Sequence of chain 9.E:
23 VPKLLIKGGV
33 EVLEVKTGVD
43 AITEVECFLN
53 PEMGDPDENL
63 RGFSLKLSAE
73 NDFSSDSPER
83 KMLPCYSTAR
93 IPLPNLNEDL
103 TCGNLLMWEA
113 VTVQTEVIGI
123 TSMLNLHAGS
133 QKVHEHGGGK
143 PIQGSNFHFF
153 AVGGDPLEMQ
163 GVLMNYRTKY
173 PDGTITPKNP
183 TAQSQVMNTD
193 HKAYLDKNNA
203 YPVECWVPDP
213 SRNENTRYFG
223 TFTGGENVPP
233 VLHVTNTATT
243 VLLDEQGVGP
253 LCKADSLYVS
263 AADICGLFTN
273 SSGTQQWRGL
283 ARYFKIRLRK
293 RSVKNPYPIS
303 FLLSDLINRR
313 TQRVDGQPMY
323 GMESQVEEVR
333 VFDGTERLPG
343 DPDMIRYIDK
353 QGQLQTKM

Binding-site contacts:
Ligand atom O1A contacts residue LYS68 of chain 9.E at 3.8 Å.
Ligand atom C10 contacts residue ASN272 of chain 9.E at 3.9 Å.
Ligand atom C10 contacts residue LEU62 of chain 9.E at 3.1 Å (hydrophobic).
Ligand atom O10 contacts residue PHE75 of chain 9.A at 3.9 Å.
Ligand atom C1 contacts residue LYS68 of chain 9.E at 3.8 Å.
Ligand atom O9 contacts residue LEU67 of chain 9.E at 3.1 Å.
Ligand atom O9 contacts residue GLN278 of chain 9.E at 4.0 Å.
Ligand atom O1B contacts residue LYS68 of chain 9.E at 3.1 Å.
Ligand atom C9 contacts residue LYS68 of chain 9.E at 3.8 Å.
Ligand atom O8 contacts residue GLN278 of chain 9.E at 3.5 Å (h-bond).
Ligand atom C7 contacts residue GLN278 of chain 9.E at 3.9 Å.
Ligand atom C11 contacts residue PHE270 of chain 9.E at 3.9 Å (hydrophobic).
Ligand atom C11 contacts residue HIS138 of chain 9.D at 3.5 Å.
Ligand atom N5 contacts residue LEU62 of chain 9.E at 3.9 Å.
Ligand atom O9 contacts residue LYS68 of chain 9.E at 2.9 Å (salt-bridge).
Ligand atom O10 contacts residue LEU62 of chain 9.E at 2.8 Å.
Ligand atom O8 contacts residue LYS68 of chain 9.E at 3.3 Å.
Ligand atom C11 contacts residue ASN272 of chain 9.E at 3.5 Å.
Ligand atom C10 contacts residue GLN278 of chain 9.E at 4.0 Å.
Ligand atom N5 contacts residue ASN272 of chain 9.E at 3.2 Å (h-bond).
Ligand atom C6 contacts residue LYS68 of chain 9.E at 4.0 Å.
Ligand atom C11 contacts residue LEU62 of chain 9.E at 3.5 Å (hydrophobic).
Ligand atom C8 contacts residue GLN278 of chain 9.E at 3.7 Å.
Ligand atom O8 contacts residue ASN272 of chain 9.E at 3.5 Å (h-bond).
Ligand atom O1B contacts residue THR276 of chain 9.E at 3.4 Å (h-bond).
Ligand atom O1B contacts residue SER274 of chain 9.E at 3.3 Å (h-bond).
Ligand atom N5 contacts residue GLN278 of chain 9.E at 3.7 Å.
Ligand atom C6 contacts residue ASN272 of chain 9.E at 3.7 Å.
Ligand atom O1A contacts residue THR276 of chain 9.E at 2.6 Å (h-bond).
Ligand atom C11 contacts residue PHE75 of chain 9.A at 3.5 Å (hydrophobic).
Ligand atom O1A contacts residue ASN272 of chain 9.E at 3.6 Å.
Ligand atom C11 contacts residue GLN278 of chain 9.E at 3.5 Å.
Ligand atom C9 contacts residue LEU67 of chain 9.E at 4.0 Å (hydrophobic).
Ligand atom C11 contacts residue PHE65 of chain 9.E at 3.7 Å (hydrophobic).
Ligand atom C11 contacts residue THR276 of chain 9.E at 3.4 Å.
Ligand atom C9 contacts residue GLN278 of chain 9.E at 3.3 Å.
Ligand atom O8 contacts residue THR276 of chain 9.E at 4.0 Å.
Ligand atom C7 contacts residue LEU62 of chain 9.E at 3.8 Å (hydrophobic).
Ligand atom O7 contacts residue LEU62 of chain 9.E at 3.3 Å.
Ligand atom C1 contacts residue THR276 of chain 9.E at 3.3 Å.

Sequence of chain 9.D:
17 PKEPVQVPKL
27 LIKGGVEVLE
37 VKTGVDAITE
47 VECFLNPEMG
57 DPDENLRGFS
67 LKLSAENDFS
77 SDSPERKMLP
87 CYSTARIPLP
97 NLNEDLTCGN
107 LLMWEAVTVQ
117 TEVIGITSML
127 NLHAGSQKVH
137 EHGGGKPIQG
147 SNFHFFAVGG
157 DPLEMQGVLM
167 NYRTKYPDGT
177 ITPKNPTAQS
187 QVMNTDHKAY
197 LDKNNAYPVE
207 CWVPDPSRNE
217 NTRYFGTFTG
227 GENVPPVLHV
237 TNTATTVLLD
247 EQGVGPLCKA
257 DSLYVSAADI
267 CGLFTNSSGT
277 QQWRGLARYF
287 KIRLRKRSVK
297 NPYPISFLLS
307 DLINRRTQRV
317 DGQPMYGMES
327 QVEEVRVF

The small molecule below binds the protein below.
Small molecule (SMILES): CC(=O)N[C@H]1[C@H]([C@H](O)[C@H](O)CO)O[C@@](O[C@H](CO)[C@@H](O)[C@@H]2O[C@@H](C(=O)O)C[C@H](O)[C@H]2NC(C)=O)(C(=O)O)C[C@@H]1O

Sequence of chain 9.A:
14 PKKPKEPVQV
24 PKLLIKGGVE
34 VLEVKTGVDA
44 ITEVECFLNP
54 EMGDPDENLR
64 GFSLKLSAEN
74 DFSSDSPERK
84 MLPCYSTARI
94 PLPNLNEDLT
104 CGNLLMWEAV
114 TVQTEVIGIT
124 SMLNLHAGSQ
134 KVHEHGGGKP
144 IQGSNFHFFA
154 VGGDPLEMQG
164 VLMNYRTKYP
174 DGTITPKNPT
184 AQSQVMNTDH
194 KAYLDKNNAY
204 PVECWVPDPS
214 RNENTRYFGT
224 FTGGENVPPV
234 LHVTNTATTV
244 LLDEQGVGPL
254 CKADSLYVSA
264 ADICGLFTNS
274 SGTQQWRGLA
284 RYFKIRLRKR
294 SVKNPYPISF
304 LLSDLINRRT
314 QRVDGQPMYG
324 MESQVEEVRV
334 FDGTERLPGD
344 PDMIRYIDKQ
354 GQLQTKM